Binding-site contacts:
Ligand atom C6 contacts residue ASN46 of chain 1.A at 4.0 Å.
Ligand atom C1 contacts residue ASN46 of chain 1.A at 3.4 Å.
Ligand atom O5 contacts residue ARG64 of chain 1.B at 3.2 Å.
Ligand atom C2 contacts residue ASN46 of chain 1.A at 3.8 Å.
Ligand atom O6 contacts residue ILE42 of chain 1.A at 3.7 Å.
Ligand atom O6 contacts residue ILE53 of chain 1.A at 3.4 Å.
Ligand atom C6 contacts residue PHE68 of chain 1.B at 3.4 Å (hydrophobic).
Ligand atom O3 contacts residue LYS209 of chain 1.B at 3.6 Å.
Ligand atom C5 contacts residue PRO214 of chain 1.B at 4.1 Å (hydrophobic).
Ligand atom O4 contacts residue SER50 of chain 1.A at 3.9 Å.
Ligand atom O6 contacts residue PRO214 of chain 1.B at 3.8 Å.
Ligand atom O5 contacts residue ASN46 of chain 1.A at 3.6 Å.
Ligand atom C6 contacts residue PRO214 of chain 1.B at 3.9 Å (hydrophobic).
Ligand atom O6 contacts residue GLU57 of chain 1.B at 4.2 Å.
Ligand atom O4 contacts residue LYS209 of chain 1.B at 2.6 Å (salt-bridge).
Ligand atom O2 contacts residue PRO214 of chain 1.B at 3.6 Å.
Ligand atom O6 contacts residue ARG64 of chain 1.B at 3.5 Å.
Ligand atom O4 contacts residue PRO214 of chain 1.B at 3.8 Å.
Ligand atom C4 contacts residue GLU114 of chain 1.B at 3.9 Å.
Ligand atom C6 contacts residue ILE53 of chain 1.A at 3.9 Å (hydrophobic).
Ligand atom C6 contacts residue ALA49 of chain 1.A at 4.0 Å (hydrophobic).
Ligand atom C2 contacts residue ARG64 of chain 1.B at 4.3 Å.
Ligand atom O6 contacts residue ALA49 of chain 1.A at 3.6 Å.
Ligand atom C6 contacts residue ARG64 of chain 1.B at 3.8 Å.
Ligand atom C3 contacts residue LYS209 of chain 1.B at 4.2 Å.
Ligand atom O3 contacts residue GLU114 of chain 1.B at 3.2 Å (salt-bridge).
Ligand atom O3 contacts residue ASP210 of chain 1.B at 3.2 Å (salt-bridge).
Ligand atom C4 contacts residue SER50 of chain 1.A at 3.8 Å.
Ligand atom C3 contacts residue GLU114 of chain 1.B at 3.7 Å.
Ligand atom C1 contacts residue ARG64 of chain 1.B at 3.7 Å.
Ligand atom C5 contacts residue ASN46 of chain 1.A at 4.3 Å.
Ligand atom C5 contacts residue ARG64 of chain 1.B at 4.3 Å.
Ligand atom C6 contacts residue SER50 of chain 1.A at 3.9 Å.
Ligand atom C3 contacts residue ASP210 of chain 1.B at 4.0 Å.
Ligand atom C2 contacts residue GLU114 of chain 1.B at 3.7 Å.
Ligand atom O6 contacts residue ASN46 of chain 1.A at 2.8 Å (h-bond).
Ligand atom O4 contacts residue TRP213 of chain 1.B at 3.5 Å.
Ligand atom C4 contacts residue LYS209 of chain 1.B at 3.9 Å.
Ligand atom O6 contacts residue PHE68 of chain 1.B at 3.6 Å.
Ligand atom O2 contacts residue ASN46 of chain 1.A at 4.0 Å.

Sequence of chain 1.A:
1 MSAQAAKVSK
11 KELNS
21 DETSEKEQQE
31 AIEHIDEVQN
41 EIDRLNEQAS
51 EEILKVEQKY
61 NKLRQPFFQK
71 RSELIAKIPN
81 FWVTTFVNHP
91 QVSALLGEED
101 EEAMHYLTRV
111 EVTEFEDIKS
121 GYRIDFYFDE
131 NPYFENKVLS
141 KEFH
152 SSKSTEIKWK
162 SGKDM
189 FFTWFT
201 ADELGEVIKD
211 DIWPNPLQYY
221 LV

Sequence of chain 1.B:
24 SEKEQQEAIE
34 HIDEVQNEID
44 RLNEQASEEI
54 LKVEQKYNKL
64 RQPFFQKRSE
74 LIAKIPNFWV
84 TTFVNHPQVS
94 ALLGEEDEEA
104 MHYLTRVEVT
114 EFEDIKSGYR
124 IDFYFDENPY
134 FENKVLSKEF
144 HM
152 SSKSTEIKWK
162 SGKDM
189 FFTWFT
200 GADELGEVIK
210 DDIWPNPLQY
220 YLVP

The small molecule below binds the protein below.
Small molecule (SMILES): OC[C@H]1O[C@H](O[C@H]2O[C@H](CO)[C@@H](O)[C@H](O)[C@H]2O)[C@H](O)[C@@H](O)[C@@H]1O